Binding-site contacts:
Ligand atom C7 contacts residue ASN634 of chain 1.B at 4.4 Å.
Ligand atom O7 contacts residue ASN658 of chain 1.B at 4.2 Å.
Ligand atom C5 contacts residue LEU661 of chain 1.B at 4.2 Å (hydrophobic).
Ligand atom C7 contacts residue ASN658 of chain 1.B at 4.0 Å.
Ligand atom O6 contacts residue LEU638 of chain 1.B at 4.5 Å.
Ligand atom O5 contacts residue LEU661 of chain 1.B at 3.5 Å.
Ligand atom C1 contacts residue LEU661 of chain 1.B at 4.1 Å (hydrophobic).
Ligand atom O6 contacts residue LEU661 of chain 1.B at 3.1 Å.
Ligand atom C5 contacts residue THR660 of chain 1.B at 3.2 Å.
Ligand atom C2 contacts residue ASN658 of chain 1.B at 2.5 Å.
Ligand atom C1 contacts residue ASN658 of chain 1.B at 1.5 Å.
Ligand atom C6 contacts residue THR660 of chain 1.B at 3.4 Å.
Ligand atom C4 contacts residue ASN658 of chain 1.B at 4.2 Å.
Ligand atom C3 contacts residue ASN658 of chain 1.B at 3.9 Å.
Ligand atom O5 contacts residue THR660 of chain 1.B at 2.9 Å (h-bond).
Ligand atom O7 contacts residue ASN634 of chain 1.B at 3.6 Å (h-bond).
Ligand atom C5 contacts residue ASN658 of chain 1.B at 3.7 Å.
Ligand atom O5 contacts residue ASN634 of chain 1.B at 4.1 Å.
Ligand atom C6 contacts residue LEU661 of chain 1.B at 3.4 Å (hydrophobic).
Ligand atom C1 contacts residue THR660 of chain 1.B at 3.4 Å.
Ligand atom N2 contacts residue ASN658 of chain 1.B at 3.0 Å (h-bond).
Ligand atom C2 contacts residue ASN634 of chain 1.B at 3.8 Å.
Ligand atom N2 contacts residue ASN634 of chain 1.B at 4.3 Å.
Ligand atom O5 contacts residue ASN658 of chain 1.B at 2.4 Å (h-bond).
Ligand atom C1 contacts residue ASN634 of chain 1.B at 3.9 Å.

Sequence of chain 1.B:
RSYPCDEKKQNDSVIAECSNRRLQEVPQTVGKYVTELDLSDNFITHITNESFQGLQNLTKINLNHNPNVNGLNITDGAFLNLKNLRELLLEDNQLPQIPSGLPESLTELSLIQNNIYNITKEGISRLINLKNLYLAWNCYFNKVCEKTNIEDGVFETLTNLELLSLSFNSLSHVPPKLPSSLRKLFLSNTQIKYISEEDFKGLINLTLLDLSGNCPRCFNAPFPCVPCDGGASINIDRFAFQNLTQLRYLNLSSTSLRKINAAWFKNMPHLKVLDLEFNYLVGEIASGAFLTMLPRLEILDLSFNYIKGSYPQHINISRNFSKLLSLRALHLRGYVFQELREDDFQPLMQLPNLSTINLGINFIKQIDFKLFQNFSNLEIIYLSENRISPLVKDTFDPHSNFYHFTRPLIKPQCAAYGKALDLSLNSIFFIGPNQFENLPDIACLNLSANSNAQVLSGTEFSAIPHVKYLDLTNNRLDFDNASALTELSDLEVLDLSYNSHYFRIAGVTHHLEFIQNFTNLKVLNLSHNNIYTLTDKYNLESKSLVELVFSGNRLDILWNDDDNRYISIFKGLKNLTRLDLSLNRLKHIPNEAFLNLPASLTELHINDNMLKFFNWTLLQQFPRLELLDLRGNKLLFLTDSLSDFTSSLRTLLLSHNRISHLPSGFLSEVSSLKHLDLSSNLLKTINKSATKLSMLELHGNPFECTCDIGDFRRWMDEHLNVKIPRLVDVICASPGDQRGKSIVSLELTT

The small molecule below binds the protein below.
Small molecule (SMILES): CC(=O)N[C@@H]1[C@@H](O)[C@H](O)[C@@H](CO)O[C@H]1O